Sequence of chain 3.A:
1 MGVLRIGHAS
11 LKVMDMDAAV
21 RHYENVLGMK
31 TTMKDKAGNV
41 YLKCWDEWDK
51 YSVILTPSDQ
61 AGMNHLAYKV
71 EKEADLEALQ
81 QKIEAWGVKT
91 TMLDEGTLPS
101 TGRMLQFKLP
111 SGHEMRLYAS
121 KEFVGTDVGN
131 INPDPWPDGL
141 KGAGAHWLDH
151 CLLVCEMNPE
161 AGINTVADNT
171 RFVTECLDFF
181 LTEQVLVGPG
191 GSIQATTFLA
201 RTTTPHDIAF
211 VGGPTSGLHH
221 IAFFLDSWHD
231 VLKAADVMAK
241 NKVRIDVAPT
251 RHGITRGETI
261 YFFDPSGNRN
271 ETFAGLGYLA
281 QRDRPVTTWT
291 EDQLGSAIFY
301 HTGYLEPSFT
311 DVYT

This protein binds this small molecule.
Small molecule (SMILES): Oc1cccc(F)c1O

Binding-site contacts:
Ligand atom O1 contacts residue HIS220 of chain 3.A at 2.9 Å.
Ligand atom C6 contacts residue HIS252 of chain 3.A at 3.5 Å.
Ligand atom O2 contacts residue GLU271 of chain 3.A at 3.3 Å (salt-bridge).
Ligand atom C2 contacts residue FE1 of chain 3.C at 3.1 Å.
Ligand atom C3 contacts residue TYR261 of chain 3.A at 3.5 Å (hydrophobic).
Ligand atom F1 contacts residue ILE298 of chain 3.A at 3.6 Å.
Ligand atom C1 contacts residue HIS252 of chain 3.A at 3.3 Å.
Ligand atom C4 contacts residue HIS252 of chain 3.A at 3.3 Å.
Ligand atom C1 contacts residue GLU271 of chain 3.A at 4.1 Å.
Ligand atom C3 contacts residue PHE198 of chain 3.A at 3.8 Å (hydrophobic).
Ligand atom C4 contacts residue THR255 of chain 3.A at 3.3 Å.
Ligand atom F1 contacts residue TYR261 of chain 3.A at 3.1 Å.
Ligand atom O2 contacts residue HIS150 of chain 3.A at 2.9 Å (h-bond).
Ligand atom C3 contacts residue HIS252 of chain 3.A at 3.5 Å.
Ligand atom O2 contacts residue FE1 of chain 3.C at 2.3 Å.
Ligand atom C4 contacts residue ILE254 of chain 3.A at 3.8 Å (hydrophobic).
Ligand atom C2 contacts residue GLU271 of chain 3.A at 3.9 Å.
Ligand atom C4 contacts residue PHE198 of chain 3.A at 4.0 Å (hydrophobic).
Ligand atom O2 contacts residue HIS206 of chain 3.A at 2.7 Å (h-bond).
Ligand atom C4 contacts residue HIS206 of chain 3.A at 3.5 Å.
Ligand atom C6 contacts residue THR255 of chain 3.A at 3.6 Å.
Ligand atom O1 contacts residue FE1 of chain 3.C at 2.1 Å.
Ligand atom O1 contacts residue GLU271 of chain 3.A at 3.6 Å (salt-bridge).
Ligand atom C5 contacts residue HIS252 of chain 3.A at 3.7 Å.
Ligand atom C2 contacts residue HIS206 of chain 3.A at 3.3 Å.
Ligand atom C5 contacts residue PHE198 of chain 3.A at 3.5 Å (hydrophobic).
Ligand atom O1 contacts residue TYR261 of chain 3.A at 2.8 Å (h-bond).
Ligand atom C1 contacts residue FE1 of chain 3.C at 3.0 Å.
Ligand atom C4 contacts residue PHE273 of chain 3.A at 4.0 Å (hydrophobic).
Ligand atom O2 contacts residue HIS252 of chain 3.A at 3.9 Å.
Ligand atom C5 contacts residue ILE254 of chain 3.A at 4.0 Å (hydrophobic).
Ligand atom C6 contacts residue ILE254 of chain 3.A at 3.2 Å (hydrophobic).
Ligand atom C1 contacts residue TYR261 of chain 3.A at 3.4 Å (hydrophobic).
Ligand atom F1 contacts residue PHE309 of chain 3.A at 3.7 Å.
Ligand atom F1 contacts residue HIS252 of chain 3.A at 3.8 Å.
Ligand atom O2 contacts residue PHE273 of chain 3.A at 3.5 Å.
Ligand atom O1 contacts residue HIS252 of chain 3.A at 3.7 Å.
Ligand atom C2 contacts residue HIS252 of chain 3.A at 3.3 Å.
Ligand atom C6 contacts residue PHE198 of chain 3.A at 3.8 Å (hydrophobic).
Ligand atom C1 contacts residue PHE198 of chain 3.A at 4.0 Å (hydrophobic).